Sequence of chain 26.E:
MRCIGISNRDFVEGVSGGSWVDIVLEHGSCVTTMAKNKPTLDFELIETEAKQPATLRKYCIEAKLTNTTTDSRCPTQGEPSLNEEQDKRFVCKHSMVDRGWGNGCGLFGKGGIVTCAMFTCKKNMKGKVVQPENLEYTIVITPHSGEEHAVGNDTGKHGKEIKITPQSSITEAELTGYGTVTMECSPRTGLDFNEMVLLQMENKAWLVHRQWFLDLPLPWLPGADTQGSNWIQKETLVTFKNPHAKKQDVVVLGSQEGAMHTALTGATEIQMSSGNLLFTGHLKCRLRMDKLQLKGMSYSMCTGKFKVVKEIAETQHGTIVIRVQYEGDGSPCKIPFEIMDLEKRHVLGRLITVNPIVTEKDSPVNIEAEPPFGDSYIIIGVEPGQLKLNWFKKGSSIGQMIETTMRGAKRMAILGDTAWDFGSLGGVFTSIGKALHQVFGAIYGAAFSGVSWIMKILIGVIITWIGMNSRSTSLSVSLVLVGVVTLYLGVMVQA

This protein binds this small molecule.
Small molecule (SMILES): CC(=O)N[C@@H]1[C@@H](O)[C@H](O)[C@@H](CO)O[C@H]1O

Binding-site contacts:
Ligand atom C3 contacts residue ASN67 of chain 26.E at 3.8 Å.
Ligand atom O4 contacts residue ASP66 of chain 26.G at 4.2 Å.
Ligand atom C2 contacts residue GLN65 of chain 26.G at 3.4 Å.
Ligand atom O3 contacts residue ASP66 of chain 26.G at 3.8 Å.
Ligand atom O6 contacts residue ASP66 of chain 26.G at 2.8 Å (salt-bridge).
Ligand atom O3 contacts residue ASN67 of chain 26.E at 4.4 Å.
Ligand atom C6 contacts residue GLN65 of chain 26.G at 4.1 Å.
Ligand atom C6 contacts residue ASP66 of chain 26.G at 4.2 Å.
Ligand atom C1 contacts residue ASN67 of chain 26.E at 1.4 Å.
Ligand atom C3 contacts residue GLN65 of chain 26.G at 4.1 Å.
Ligand atom C4 contacts residue ASP66 of chain 26.G at 3.8 Å.
Ligand atom N2 contacts residue ASN67 of chain 26.E at 3.1 Å (h-bond).
Ligand atom O5 contacts residue GLN65 of chain 26.G at 3.9 Å.
Ligand atom C5 contacts residue ASN67 of chain 26.E at 3.6 Å.
Ligand atom O5 contacts residue TYR60 of chain 26.G at 3.5 Å.
Ligand atom O5 contacts residue ASN67 of chain 26.E at 2.4 Å (h-bond).
Ligand atom C8 contacts residue ASN67 of chain 26.E at 3.6 Å.
Ligand atom C4 contacts residue ASN67 of chain 26.E at 4.2 Å.
Ligand atom C7 contacts residue ASN67 of chain 26.E at 3.6 Å.
Ligand atom O7 contacts residue ASN67 of chain 26.E at 4.1 Å.
Ligand atom O7 contacts residue MET118 of chain 26.E at 3.9 Å.
Ligand atom O7 contacts residue ARG89 of chain 26.E at 4.0 Å.
Ligand atom C3 contacts residue ASP66 of chain 26.G at 4.3 Å.
Ligand atom C2 contacts residue ASN67 of chain 26.E at 2.5 Å.
Ligand atom O3 contacts residue GLN65 of chain 26.G at 3.2 Å.
Ligand atom N2 contacts residue GLN65 of chain 26.G at 4.4 Å.
Ligand atom C8 contacts residue GLN65 of chain 26.G at 3.5 Å.
Ligand atom C5 contacts residue TYR60 of chain 26.G at 4.2 Å (hydrophobic).
Ligand atom O6 contacts residue GLN65 of chain 26.G at 4.2 Å.
Ligand atom C6 contacts residue TYR60 of chain 26.G at 3.8 Å (hydrophobic).
Ligand atom C1 contacts residue GLN65 of chain 26.G at 3.7 Å.

Sequence of chain 26.G:
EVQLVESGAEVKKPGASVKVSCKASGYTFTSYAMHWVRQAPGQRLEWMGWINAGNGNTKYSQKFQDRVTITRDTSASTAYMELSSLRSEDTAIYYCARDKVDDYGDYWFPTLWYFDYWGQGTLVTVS